The protein below binds the small molecule below.
Small molecule (SMILES): CC(=O)N[C@@H]1[C@@H](O)[C@H](O)[C@@H](CO)O[C@H]1O

Binding-site contacts:
Ligand atom O5 contacts residue ASN382 of chain 1.H at 2.4 Å (h-bond).
Ligand atom C8 contacts residue ASN382 of chain 1.H at 3.5 Å.
Ligand atom C7 contacts residue ASN382 of chain 1.H at 3.8 Å.
Ligand atom O7 contacts residue ASN382 of chain 1.H at 4.2 Å.
Ligand atom C6 contacts residue NAG2 of chain 1.AA at 4.0 Å.
Ligand atom C4 contacts residue ASN382 of chain 1.H at 4.2 Å.
Ligand atom C1 contacts residue ASN382 of chain 1.H at 1.4 Å.
Ligand atom C2 contacts residue ASN382 of chain 1.H at 2.4 Å.
Ligand atom C3 contacts residue ASN382 of chain 1.H at 3.8 Å.
Ligand atom N2 contacts residue ASN382 of chain 1.H at 2.9 Å (h-bond).
Ligand atom C5 contacts residue ASN382 of chain 1.H at 3.7 Å.
Ligand atom O6 contacts residue NAG2 of chain 1.AA at 4.3 Å.

Sequence of chain 1.H:
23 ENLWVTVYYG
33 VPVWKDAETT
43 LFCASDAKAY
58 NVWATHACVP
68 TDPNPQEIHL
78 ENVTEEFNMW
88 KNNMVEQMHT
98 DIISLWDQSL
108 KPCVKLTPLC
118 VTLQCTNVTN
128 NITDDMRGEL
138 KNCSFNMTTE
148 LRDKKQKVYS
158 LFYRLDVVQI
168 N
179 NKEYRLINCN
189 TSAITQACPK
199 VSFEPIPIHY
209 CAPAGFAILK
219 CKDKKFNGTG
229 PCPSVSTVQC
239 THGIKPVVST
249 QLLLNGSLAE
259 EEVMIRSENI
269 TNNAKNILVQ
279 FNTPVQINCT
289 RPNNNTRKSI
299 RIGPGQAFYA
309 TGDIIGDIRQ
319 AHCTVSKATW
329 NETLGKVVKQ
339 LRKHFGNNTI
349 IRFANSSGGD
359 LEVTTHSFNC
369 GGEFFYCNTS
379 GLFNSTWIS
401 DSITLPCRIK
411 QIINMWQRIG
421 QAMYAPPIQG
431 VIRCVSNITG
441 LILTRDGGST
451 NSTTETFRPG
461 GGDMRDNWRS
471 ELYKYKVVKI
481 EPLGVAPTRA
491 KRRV